Sequence of chain 1.D:
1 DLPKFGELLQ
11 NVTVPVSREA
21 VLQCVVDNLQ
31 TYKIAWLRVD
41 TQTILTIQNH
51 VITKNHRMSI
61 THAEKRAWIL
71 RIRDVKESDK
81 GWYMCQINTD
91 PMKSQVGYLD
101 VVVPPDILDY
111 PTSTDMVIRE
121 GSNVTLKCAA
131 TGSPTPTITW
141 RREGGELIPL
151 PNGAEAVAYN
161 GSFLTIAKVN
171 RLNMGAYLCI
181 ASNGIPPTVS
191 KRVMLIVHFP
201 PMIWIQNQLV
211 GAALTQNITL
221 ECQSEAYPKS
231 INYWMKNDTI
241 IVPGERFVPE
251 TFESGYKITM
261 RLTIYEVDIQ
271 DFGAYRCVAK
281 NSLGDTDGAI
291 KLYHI

A small-molecule ligand and the protein it binds are described below.
Small molecule (SMILES): CC(=O)N[C@H]1[C@H](O[C@H]2[C@H](O)[C@@H](NC(C)=O)CO[C@@H]2CO[C@@H]2O[C@@H](C)[C@@H](O)[C@@H](O)[C@@H]2O)O[C@H](CO)[C@@H](O[C@@H]2O[C@H](CO)[C@@H](O)[C@H](O)[C@@H]2O)[C@@H]1O

Binding-site contacts:
Ligand atom O7 contacts residue ASN11 of chain 1.D at 3.2 Å (h-bond).
Ligand atom C1 contacts residue TRP82 of chain 1.D at 4.5 Å (hydrophobic).
Ligand atom O4 contacts residue TRP82 of chain 1.D at 3.8 Å.
Ligand atom C7 contacts residue ASN11 of chain 1.D at 3.3 Å.
Ligand atom O5 contacts residue ASN11 of chain 1.D at 2.3 Å (h-bond).
Ligand atom O7 contacts residue TRP82 of chain 1.D at 3.6 Å.
Ligand atom O4 contacts residue ASP100 of chain 1.D at 3.1 Å (salt-bridge).
Ligand atom C8 contacts residue TYR98 of chain 1.D at 3.6 Å (hydrophobic).
Ligand atom C5 contacts residue TRP82 of chain 1.D at 3.9 Å (hydrophobic).
Ligand atom O6 contacts residue TYR98 of chain 1.D at 4.5 Å.
Ligand atom C4 contacts residue TRP82 of chain 1.D at 4.2 Å (hydrophobic).
Ligand atom C6 contacts residue ASN11 of chain 1.D at 4.4 Å.
Ligand atom O5 contacts residue ASP100 of chain 1.D at 3.7 Å.
Ligand atom C8 contacts residue TRP82 of chain 1.D at 3.7 Å (hydrophobic).
Ligand atom O5 contacts residue TYR98 of chain 1.D at 3.6 Å.
Ligand atom C8 contacts residue LEU8 of chain 1.D at 4.1 Å (hydrophobic).
Ligand atom C4 contacts residue ASP100 of chain 1.D at 4.3 Å.
Ligand atom C3 contacts residue ASN11 of chain 1.D at 3.8 Å.
Ligand atom C5 contacts residue ASP100 of chain 1.D at 4.3 Å.
Ligand atom C7 contacts residue TRP82 of chain 1.D at 3.9 Å (hydrophobic).
Ligand atom N2 contacts residue ASN11 of chain 1.D at 3.0 Å (h-bond).
Ligand atom C4 contacts residue ASN11 of chain 1.D at 4.2 Å.
Ligand atom C2 contacts residue ASN11 of chain 1.D at 2.5 Å.
Ligand atom O4 contacts residue THR13 of chain 1.D at 4.5 Å.
Ligand atom C6 contacts residue THR13 of chain 1.D at 3.4 Å.
Ligand atom N2 contacts residue TRP82 of chain 1.D at 4.5 Å.
Ligand atom O5 contacts residue TYR98 of chain 1.D at 3.7 Å.
Ligand atom C5 contacts residue TYR98 of chain 1.D at 3.8 Å (hydrophobic).
Ligand atom C5 contacts residue ASN11 of chain 1.D at 3.6 Å.
Ligand atom C6 contacts residue TYR98 of chain 1.D at 3.5 Å (hydrophobic).
Ligand atom C1 contacts residue TYR98 of chain 1.D at 4.1 Å (hydrophobic).
Ligand atom C5 contacts residue ASN11 of chain 1.D at 4.4 Å.
Ligand atom C3 contacts residue TRP82 of chain 1.D at 4.1 Å (hydrophobic).
Ligand atom C1 contacts residue ASN11 of chain 1.D at 1.4 Å.
Ligand atom C6 contacts residue ASP100 of chain 1.D at 3.8 Å.
Ligand atom C1 contacts residue TYR98 of chain 1.D at 4.0 Å (hydrophobic).